Sequence of chain 1.A:
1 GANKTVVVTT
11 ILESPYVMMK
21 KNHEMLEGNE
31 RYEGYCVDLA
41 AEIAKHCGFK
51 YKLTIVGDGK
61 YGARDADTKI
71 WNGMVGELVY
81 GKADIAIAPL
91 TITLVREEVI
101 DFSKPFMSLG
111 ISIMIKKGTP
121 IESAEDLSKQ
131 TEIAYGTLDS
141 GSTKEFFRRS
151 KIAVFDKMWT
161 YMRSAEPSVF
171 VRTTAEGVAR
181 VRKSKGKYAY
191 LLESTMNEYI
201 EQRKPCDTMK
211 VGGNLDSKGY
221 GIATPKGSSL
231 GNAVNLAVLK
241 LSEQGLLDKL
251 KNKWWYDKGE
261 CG

Sequence of chain 1.C:
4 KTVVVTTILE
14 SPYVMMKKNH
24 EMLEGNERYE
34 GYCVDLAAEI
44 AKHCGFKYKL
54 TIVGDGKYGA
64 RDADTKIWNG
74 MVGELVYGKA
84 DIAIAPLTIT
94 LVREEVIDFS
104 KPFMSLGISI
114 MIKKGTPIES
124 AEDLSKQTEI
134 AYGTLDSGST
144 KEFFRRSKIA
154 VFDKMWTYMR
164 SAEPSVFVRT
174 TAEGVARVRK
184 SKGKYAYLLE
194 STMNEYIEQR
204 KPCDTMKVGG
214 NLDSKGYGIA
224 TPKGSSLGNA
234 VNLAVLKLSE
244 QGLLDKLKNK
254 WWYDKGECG

The small molecule below binds the protein below.
Small molecule (SMILES): O=C(Cc1ccc(-n2nc(C(F)(F)F)c3c2CCCC3)cc1)N1CCCC1

Binding-site contacts:
Ligand atom F1 contacts residue LYS104 of chain 1.A at 3.5 Å.
Ligand atom C27 contacts residue LYS218 of chain 1.C at 3.8 Å.
Ligand atom C25 contacts residue PHE106 of chain 1.C at 3.5 Å (hydrophobic).
Ligand atom N7 contacts residue PRO105 of chain 1.A at 3.6 Å.
Ligand atom N6 contacts residue GLY219 of chain 1.C at 3.6 Å.
Ligand atom F1 contacts residue LEU239 of chain 1.A at 3.8 Å.
Ligand atom C10 contacts residue SER217 of chain 1.C at 3.5 Å.
Ligand atom C24 contacts residue LEU247 of chain 1.C at 3.6 Å (hydrophobic).
Ligand atom C22 contacts residue SER217 of chain 1.A at 3.1 Å.
Ligand atom N6 contacts residue LYS218 of chain 1.C at 3.8 Å.
Ligand atom C18 contacts residue SER217 of chain 1.A at 3.3 Å.
Ligand atom C25 contacts residue PRO105 of chain 1.C at 3.7 Å (hydrophobic).
Ligand atom F3 contacts residue ILE92 of chain 1.C at 3.5 Å.
Ligand atom C12 contacts residue PRO105 of chain 1.A at 3.4 Å (hydrophobic).
Ligand atom C14 contacts residue PRO105 of chain 1.C at 3.8 Å (hydrophobic).
Ligand atom C24 contacts residue PHE106 of chain 1.C at 3.1 Å (hydrophobic).
Ligand atom C26 contacts residue SER108 of chain 1.C at 3.6 Å.
Ligand atom C19 contacts residue LYS218 of chain 1.A at 3.6 Å.
Ligand atom F3 contacts residue GLY219 of chain 1.C at 3.0 Å.
Ligand atom N21 contacts residue SER217 of chain 1.A at 3.8 Å.
Ligand atom F4 contacts residue LEU239 of chain 1.A at 3.5 Å.
Ligand atom F1 contacts residue PRO105 of chain 1.A at 3.9 Å.
Ligand atom F1 contacts residue ILE92 of chain 1.C at 3.8 Å.
Ligand atom C12 contacts residue SER242 of chain 1.A at 3.5 Å.
Ligand atom C19 contacts residue SER217 of chain 1.A at 3.6 Å.
Ligand atom O20 contacts residue PRO105 of chain 1.C at 3.3 Å (h-bond).
Ligand atom N6 contacts residue PRO105 of chain 1.A at 3.7 Å.
Ligand atom C12 contacts residue SER217 of chain 1.C at 3.6 Å.
Ligand atom F3 contacts residue LYS218 of chain 1.C at 3.7 Å.
Ligand atom C16 contacts residue LYS218 of chain 1.A at 3.3 Å.
Ligand atom C14 contacts residue PRO105 of chain 1.A at 3.7 Å (hydrophobic).
Ligand atom C27 contacts residue PRO105 of chain 1.C at 3.5 Å (hydrophobic).
Ligand atom C11 contacts residue PRO105 of chain 1.A at 3.6 Å (hydrophobic).
Ligand atom C23 contacts residue SER217 of chain 1.A at 3.5 Å.
Ligand atom N6 contacts residue PRO105 of chain 1.C at 3.5 Å.
Ligand atom C5 contacts residue GLY219 of chain 1.C at 3.8 Å.
Ligand atom C11 contacts residue SER217 of chain 1.C at 3.7 Å.
Ligand atom C18 contacts residue LYS218 of chain 1.A at 3.6 Å.
Ligand atom C15 contacts residue PRO105 of chain 1.A at 3.5 Å (hydrophobic).
Ligand atom C13 contacts residue PRO105 of chain 1.A at 3.5 Å (hydrophobic).